A small-molecule ligand and the protein it binds are described below.
Small molecule (SMILES): COc1cc(-c2cc(C)cc(C)c2)cc([C@@H](C)C#Cc2c(C)nc(N)nc2N)c1

Sequence of chain 1.B:
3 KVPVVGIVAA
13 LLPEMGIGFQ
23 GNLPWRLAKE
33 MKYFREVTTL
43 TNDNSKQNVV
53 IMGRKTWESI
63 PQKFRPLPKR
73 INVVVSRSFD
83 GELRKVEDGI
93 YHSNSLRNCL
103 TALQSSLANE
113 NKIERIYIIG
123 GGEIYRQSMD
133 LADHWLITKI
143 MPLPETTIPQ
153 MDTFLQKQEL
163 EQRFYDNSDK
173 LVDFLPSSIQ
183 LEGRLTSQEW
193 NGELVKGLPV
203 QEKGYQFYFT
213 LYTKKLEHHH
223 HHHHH

Binding-site contacts:
Ligand atom C2 contacts residue NDP1 of chain 1.E at 3.1 Å.
Ligand atom N2 contacts residue ALA11 of chain 1.B at 3.7 Å.
Ligand atom N2 contacts residue PHE36 of chain 1.B at 3.5 Å.
Ligand atom N9 contacts residue NDP1 of chain 1.E at 3.7 Å.
Ligand atom C3 contacts residue GLU32 of chain 1.B at 3.5 Å.
Ligand atom C25 contacts residue PRO63 of chain 1.B at 3.7 Å (hydrophobic).
Ligand atom N4 contacts residue PHE36 of chain 1.B at 3.6 Å.
Ligand atom N7 contacts residue THR140 of chain 1.B at 3.6 Å (h-bond).
Ligand atom N9 contacts residue TYR127 of chain 1.B at 3.3 Å (h-bond).
Ligand atom C5 contacts residue PHE36 of chain 1.B at 3.7 Å (hydrophobic).
Ligand atom C5 contacts residue GLU32 of chain 1.B at 3.5 Å.
Ligand atom C8 contacts residue GLU32 of chain 1.B at 3.4 Å.
Ligand atom C24 contacts residue PRO63 of chain 1.B at 3.5 Å (hydrophobic).
Ligand atom N9 contacts residue ILE121 of chain 1.B at 3.2 Å (h-bond).
Ligand atom C2 contacts residue GLY23 of chain 1.B at 3.4 Å.
Ligand atom N2 contacts residue VAL10 of chain 1.B at 3.3 Å.
Ligand atom C24 contacts residue MET33 of chain 1.B at 3.7 Å (hydrophobic).
Ligand atom C3 contacts residue ALA11 of chain 1.B at 3.6 Å (hydrophobic).
Ligand atom N7 contacts residue ALA11 of chain 1.B at 3.6 Å (h-bond).
Ligand atom C1 contacts residue ILE9 of chain 1.B at 3.7 Å (hydrophobic).
Ligand atom C2 contacts residue SER61 of chain 1.B at 3.2 Å.
Ligand atom C6 contacts residue NDP1 of chain 1.E at 3.6 Å.
Ligand atom C25 contacts residue MET33 of chain 1.B at 3.7 Å (hydrophobic).
Ligand atom C13 contacts residue ILE121 of chain 1.B at 3.5 Å (hydrophobic).
Ligand atom O17 contacts residue SER61 of chain 1.B at 3.3 Å.
Ligand atom N4 contacts residue GLU32 of chain 1.B at 2.7 Å (salt-bridge).
Ligand atom N7 contacts residue GLU32 of chain 1.B at 2.7 Å (salt-bridge).
Ligand atom N9 contacts residue PHE36 of chain 1.B at 3.5 Å.
Ligand atom C1 contacts residue PHE36 of chain 1.B at 3.4 Å (hydrophobic).
Ligand atom N9 contacts residue ILE9 of chain 1.B at 3.0 Å (h-bond).
Ligand atom N2 contacts residue NDP1 of chain 1.E at 3.6 Å (h-bond).
Ligand atom C13 contacts residue THR58 of chain 1.B at 3.5 Å.
Ligand atom N2 contacts residue ILE9 of chain 1.B at 3.6 Å.
Ligand atom C22 contacts residue PHE66 of chain 1.B at 3.6 Å (hydrophobic).
Ligand atom C3 contacts residue VAL10 of chain 1.B at 3.7 Å (hydrophobic).
Ligand atom N7 contacts residue VAL10 of chain 1.B at 3.4 Å.
Ligand atom C1 contacts residue NDP1 of chain 1.E at 3.4 Å.
Ligand atom C27 contacts residue ARG28 of chain 1.B at 3.6 Å.
Ligand atom C6 contacts residue PHE36 of chain 1.B at 3.5 Å (hydrophobic).
Ligand atom C23 contacts residue PRO63 of chain 1.B at 3.7 Å (hydrophobic).